The small molecule below binds the protein below.
Small molecule (SMILES): CCCCSC(=S)SC(C)(C)C(=O)NCCN1C(=O)CCC1=O

Sequence of chain 3.C:
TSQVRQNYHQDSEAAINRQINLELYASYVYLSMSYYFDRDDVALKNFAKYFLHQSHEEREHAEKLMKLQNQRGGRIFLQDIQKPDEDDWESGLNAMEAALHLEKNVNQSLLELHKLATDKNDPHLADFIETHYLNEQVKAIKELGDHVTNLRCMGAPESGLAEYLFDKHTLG

Binding-site contacts:
Ligand atom N17 contacts residue CYS157 of chain 3.C at 4.0 Å.
Ligand atom C21 contacts residue ASP45 of chain 3.A at 4.1 Å.
Ligand atom C18 contacts residue CYS157 of chain 3.C at 2.8 Å (hydrophobic).
Ligand atom C22 contacts residue CYS157 of chain 3.C at 4.0 Å (hydrophobic).
Ligand atom C20 contacts residue CYS157 of chain 3.C at 1.8 Å (hydrophobic).
Ligand atom C21 contacts residue CYS157 of chain 3.C at 2.8 Å (hydrophobic).
Ligand atom O19 contacts residue CYS157 of chain 3.C at 3.2 Å (h-bond).

Sequence of chain 3.A:
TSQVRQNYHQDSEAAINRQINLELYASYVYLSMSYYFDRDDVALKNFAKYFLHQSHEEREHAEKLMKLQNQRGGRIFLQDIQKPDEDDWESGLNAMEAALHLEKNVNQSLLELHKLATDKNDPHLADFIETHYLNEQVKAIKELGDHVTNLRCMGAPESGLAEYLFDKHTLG